This protein binds this small molecule.
Small molecule (SMILES): Nc1ncnc2c1ncn2[C@@H]1O[C@H](COO[C@@H]2C[C@@H](CO[P](=O)(O)O[C@H]3[C@@H](O)[C@H](n4cnc5c(N)ncnc54)O[C@@H]3COP(=O)=O)O[C@H]2n2ccc(=O)[nH]c2=O)[C@@H](OOP(O)OC[C@H]2O[C@@H](n3ccc(=O)[nH]c3=O)[C@H](O)[C@@H]2O)[C@H]1O.Op1oo1

Binding-site contacts:
Ligand atom N6 contacts residue TYR50 of chain 13.D at 4.2 Å.
Ligand atom OP2 contacts residue GLY49 of chain 13.E at 4.2 Å.
Ligand atom N6 contacts residue TRP47 of chain 13.D at 3.8 Å.
Ligand atom O4' contacts residue LYS143 of chain 13.D at 4.1 Å.
Ligand atom C4 contacts residue TRP47 of chain 13.D at 3.9 Å (hydrophobic).
Ligand atom N1 contacts residue TRP47 of chain 13.D at 4.3 Å.
Ligand atom C6 contacts residue THR48 of chain 13.D at 4.2 Å.
Ligand atom N7 contacts residue TRP47 of chain 13.D at 3.7 Å.
Ligand atom OP2 contacts residue VAL178 of chain 13.E at 4.5 Å.
Ligand atom N9 contacts residue TRP47 of chain 13.D at 3.9 Å.
Ligand atom C8 contacts residue TRP47 of chain 13.D at 3.8 Å (hydrophobic).
Ligand atom O4' contacts residue TRP47 of chain 13.D at 4.1 Å.
Ligand atom N6 contacts residue THR48 of chain 13.D at 3.3 Å (h-bond).
Ligand atom C6 contacts residue TRP47 of chain 13.D at 3.9 Å (hydrophobic).
Ligand atom N1 contacts residue THR48 of chain 13.D at 4.0 Å.
Ligand atom C1' contacts residue TRP47 of chain 13.D at 4.3 Å (hydrophobic).
Ligand atom C2 contacts residue TRP47 of chain 13.D at 4.2 Å (hydrophobic).
Ligand atom C5 contacts residue TRP47 of chain 13.D at 3.8 Å (hydrophobic).
Ligand atom N3 contacts residue TRP47 of chain 13.D at 4.1 Å.
Ligand atom C5' contacts residue VAL178 of chain 13.E at 4.5 Å (hydrophobic).

Sequence of chain 13.E:
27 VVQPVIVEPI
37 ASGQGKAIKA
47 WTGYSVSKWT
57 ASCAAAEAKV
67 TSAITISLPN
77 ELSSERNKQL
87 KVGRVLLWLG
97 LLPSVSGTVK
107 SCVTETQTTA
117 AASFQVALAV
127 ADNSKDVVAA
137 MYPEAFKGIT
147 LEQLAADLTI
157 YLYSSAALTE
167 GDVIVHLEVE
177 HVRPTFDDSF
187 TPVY

Sequence of chain 13.D:
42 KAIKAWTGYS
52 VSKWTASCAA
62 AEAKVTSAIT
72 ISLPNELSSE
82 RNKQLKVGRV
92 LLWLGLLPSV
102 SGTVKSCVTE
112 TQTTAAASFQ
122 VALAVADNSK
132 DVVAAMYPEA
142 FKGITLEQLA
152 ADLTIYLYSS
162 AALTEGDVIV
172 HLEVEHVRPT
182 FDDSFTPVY